Binding-site contacts:
Ligand atom C6 contacts residue HIS41 of chain 1.A at 3.5 Å.
Ligand atom F2 contacts residue THR190 of chain 1.A at 3.5 Å.
Ligand atom C2 contacts residue HIS41 of chain 1.A at 3.8 Å.
Ligand atom C9 contacts residue MET165 of chain 1.A at 3.8 Å (hydrophobic).
Ligand atom CL2 contacts residue HIS41 of chain 1.A at 3.9 Å.
Ligand atom O4 contacts residue GLU166 of chain 1.A at 3.5 Å (salt-bridge).
Ligand atom C4 contacts residue HIS164 of chain 1.A at 3.7 Å.
Ligand atom O1 contacts residue HIS41 of chain 1.A at 3.6 Å.
Ligand atom F3 contacts residue MET165 of chain 1.A at 3.3 Å.
Ligand atom F2 contacts residue GLN192 of chain 1.A at 2.7 Å.
Ligand atom CL2 contacts residue CYS145 of chain 1.A at 3.3 Å.
Ligand atom C1 contacts residue HIS41 of chain 1.A at 3.7 Å.
Ligand atom C7 contacts residue HIS164 of chain 1.A at 3.0 Å.
Ligand atom C14 contacts residue GLN192 of chain 1.A at 3.3 Å.
Ligand atom C10 contacts residue ARG188 of chain 1.A at 3.8 Å.
Ligand atom C4 contacts residue HIS41 of chain 1.A at 3.9 Å.
Ligand atom C1 contacts residue CYS145 of chain 1.A at 3.8 Å (hydrophobic).
Ligand atom C5 contacts residue HIS41 of chain 1.A at 3.8 Å.
Ligand atom N2 contacts residue MET165 of chain 1.A at 3.9 Å.
Ligand atom C12 contacts residue GLU166 of chain 1.A at 3.5 Å.
Ligand atom F1 contacts residue GLU166 of chain 1.A at 3.6 Å.
Ligand atom C10 contacts residue MET165 of chain 1.A at 3.6 Å (hydrophobic).
Ligand atom C6 contacts residue HIS164 of chain 1.A at 2.8 Å.
Ligand atom F3 contacts residue LEU167 of chain 1.A at 3.7 Å.
Ligand atom O1 contacts residue GLN189 of chain 1.A at 3.9 Å.
Ligand atom F3 contacts residue GLN192 of chain 1.A at 2.7 Å.
Ligand atom C11 contacts residue MET165 of chain 1.A at 3.9 Å (hydrophobic).
Ligand atom C7 contacts residue HIS41 of chain 1.A at 3.3 Å.
Ligand atom O6 contacts residue HIS164 of chain 1.A at 3.6 Å (h-bond).
Ligand atom F2 contacts residue GLN189 of chain 1.A at 3.9 Å.
Ligand atom C5 contacts residue HIS164 of chain 1.A at 2.9 Å.
Ligand atom CL2 contacts residue PRO39 of chain 1.A at 3.5 Å.
Ligand atom O6 contacts residue ASP187 of chain 1.A at 3.8 Å.
Ligand atom C3 contacts residue HIS41 of chain 1.A at 3.9 Å.
Ligand atom O6 contacts residue MET165 of chain 1.A at 3.0 Å.
Ligand atom C1 contacts residue HIS164 of chain 1.A at 3.5 Å.
Ligand atom CL2 contacts residue LEU27 of chain 1.A at 3.5 Å.
Ligand atom O5 contacts residue HIS41 of chain 1.A at 2.8 Å (h-bond).
Ligand atom O3 contacts residue GLN189 of chain 1.A at 3.9 Å.
Ligand atom F2 contacts residue ARG188 of chain 1.A at 3.2 Å.

Sequence of chain 1.A:
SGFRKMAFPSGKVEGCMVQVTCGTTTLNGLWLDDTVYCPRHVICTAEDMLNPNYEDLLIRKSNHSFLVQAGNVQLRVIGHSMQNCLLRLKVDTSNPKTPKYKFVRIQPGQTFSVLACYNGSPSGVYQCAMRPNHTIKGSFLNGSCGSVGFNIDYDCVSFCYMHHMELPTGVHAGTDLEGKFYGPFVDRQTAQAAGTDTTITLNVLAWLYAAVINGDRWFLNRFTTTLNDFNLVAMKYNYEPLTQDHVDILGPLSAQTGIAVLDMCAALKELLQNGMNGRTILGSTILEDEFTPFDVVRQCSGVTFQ

A small-molecule ligand and the protein it binds are described below.
Small molecule (SMILES): Cc1cc(S(=O)(=O)c2c([N+](=O)[O-])cc(C(F)(F)F)cc2[N+](=O)[O-])c(Cl)cc1Cl